Sequence of chain 1.A:
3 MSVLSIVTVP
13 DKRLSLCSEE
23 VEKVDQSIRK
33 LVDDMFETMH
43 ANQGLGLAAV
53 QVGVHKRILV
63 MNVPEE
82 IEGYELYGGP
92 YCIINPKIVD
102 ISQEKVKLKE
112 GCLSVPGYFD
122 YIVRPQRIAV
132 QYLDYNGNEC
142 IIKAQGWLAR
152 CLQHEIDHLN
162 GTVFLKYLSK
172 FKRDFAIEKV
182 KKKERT

A protein and the small-molecule ligand that binds it are described below.
Small molecule (SMILES): CCCCC[C@H](CC(=O)NO)C(=O)N[C@H](C(=O)N1CCC[C@H]1CO)C(C)C

Binding-site contacts:
Ligand atom O27 contacts residue TRP148 of chain 1.A at 3.8 Å.
Ligand atom C17 contacts residue PHE120 of chain 1.A at 3.6 Å (hydrophobic).
Ligand atom O2 contacts residue HIS159 of chain 1.A at 2.8 Å (h-bond).
Ligand atom C9 contacts residue HIS155 of chain 1.A at 3.3 Å.
Ligand atom N1 contacts residue HIS155 of chain 1.A at 3.6 Å (h-bond).
Ligand atom O4 contacts residue CYS113 of chain 1.A at 3.2 Å (h-bond).
Ligand atom C3 contacts residue GLY48 of chain 1.A at 3.8 Å.
Ligand atom O2 contacts residue ZN1 of chain 1.B at 2.3 Å.
Ligand atom C3 contacts residue ZN1 of chain 1.B at 2.8 Å.
Ligand atom N1 contacts residue ZN1 of chain 1.B at 2.9 Å.
Ligand atom O2 contacts residue HIS155 of chain 1.A at 3.2 Å.
Ligand atom C3 contacts residue GLU156 of chain 1.A at 3.8 Å.
Ligand atom O2 contacts residue GLU156 of chain 1.A at 2.8 Å (salt-bridge).
Ligand atom C18 contacts residue GLN45 of chain 1.A at 3.7 Å.
Ligand atom C11 contacts residue TRP148 of chain 1.A at 3.8 Å (hydrophobic).
Ligand atom N1 contacts residue GLN53 of chain 1.A at 3.4 Å (h-bond).
Ligand atom C3 contacts residue LEU114 of chain 1.A at 3.7 Å (hydrophobic).
Ligand atom O20 contacts residue GLY112 of chain 1.A at 2.8 Å (h-bond).
Ligand atom C10 contacts residue ARG151 of chain 1.A at 3.8 Å.
Ligand atom O4 contacts residue LEU114 of chain 1.A at 2.8 Å (h-bond).
Ligand atom O13 contacts residue LEU47 of chain 1.A at 2.9 Å (h-bond).
Ligand atom O4 contacts residue GLN53 of chain 1.A at 3.2 Å (h-bond).
Ligand atom N1 contacts residue GLU156 of chain 1.A at 2.7 Å (salt-bridge).
Ligand atom O13 contacts residue GLY46 of chain 1.A at 3.4 Å.
Ligand atom C3 contacts residue HIS155 of chain 1.A at 3.6 Å.
Ligand atom C6 contacts residue GLY112 of chain 1.A at 3.8 Å.
Ligand atom C17 contacts residue CYS113 of chain 1.A at 3.7 Å (hydrophobic).
Ligand atom C10 contacts residue HIS155 of chain 1.A at 3.8 Å.
Ligand atom C5 contacts residue GLY48 of chain 1.A at 3.5 Å.
Ligand atom C11 contacts residue ARG151 of chain 1.A at 3.8 Å.
Ligand atom O27 contacts residue LYS110 of chain 1.A at 2.9 Å (salt-bridge).
Ligand atom N1 contacts residue GLY48 of chain 1.A at 3.4 Å (h-bond).
Ligand atom O2 contacts residue GLN53 of chain 1.A at 2.7 Å (h-bond).
Ligand atom C17 contacts residue GLY112 of chain 1.A at 3.5 Å.
Ligand atom O20 contacts residue GLU111 of chain 1.A at 3.7 Å.
Ligand atom O4 contacts residue HIS155 of chain 1.A at 3.4 Å (h-bond).
Ligand atom N14 contacts residue GLY112 of chain 1.A at 3.3 Å (h-bond).
Ligand atom O4 contacts residue ZN1 of chain 1.B at 2.1 Å.
Ligand atom C7 contacts residue GLU156 of chain 1.A at 3.4 Å.
Ligand atom C26 contacts residue LYS110 of chain 1.A at 3.6 Å.